Binding-site contacts:
Ligand atom C7 contacts residue ASN119 of chain 1.F at 3.2 Å.
Ligand atom C8 contacts residue ASP156 of chain 1.F at 3.6 Å.
Ligand atom C5 contacts residue ASN119 of chain 1.F at 3.7 Å.
Ligand atom C8 contacts residue ASN158 of chain 1.F at 3.9 Å.
Ligand atom C7 contacts residue ASN158 of chain 1.F at 4.5 Å.
Ligand atom O4 contacts residue PHE117 of chain 1.F at 4.3 Å.
Ligand atom C3 contacts residue PHE117 of chain 1.F at 4.1 Å (hydrophobic).
Ligand atom C8 contacts residue HIS115 of chain 1.F at 4.0 Å.
Ligand atom C2 contacts residue ASN119 of chain 1.F at 2.5 Å.
Ligand atom O7 contacts residue ASN119 of chain 1.F at 4.2 Å.
Ligand atom O5 contacts residue ASN119 of chain 1.F at 2.4 Å (h-bond).
Ligand atom N2 contacts residue ASN119 of chain 1.F at 2.4 Å (h-bond).
Ligand atom O7 contacts residue ASN158 of chain 1.F at 4.1 Å.
Ligand atom C1 contacts residue PHE117 of chain 1.F at 4.4 Å (hydrophobic).
Ligand atom C4 contacts residue ASN119 of chain 1.F at 4.2 Å.
Ligand atom C1 contacts residue ASN119 of chain 1.F at 1.4 Å.
Ligand atom C5 contacts residue PHE117 of chain 1.F at 4.5 Å (hydrophobic).
Ligand atom C3 contacts residue ASN119 of chain 1.F at 3.8 Å.
Ligand atom C8 contacts residue ASN119 of chain 1.F at 3.5 Å.

A small-molecule ligand and the protein it binds are described below.
Small molecule (SMILES): CC(=O)N[C@H]1[C@H](O[C@H]2[C@H](O)[C@@H](NC(C)=O)CO[C@@H]2CO)O[C@H](CO)[C@@H](O)[C@@H]1O

Sequence of chain 1.F:
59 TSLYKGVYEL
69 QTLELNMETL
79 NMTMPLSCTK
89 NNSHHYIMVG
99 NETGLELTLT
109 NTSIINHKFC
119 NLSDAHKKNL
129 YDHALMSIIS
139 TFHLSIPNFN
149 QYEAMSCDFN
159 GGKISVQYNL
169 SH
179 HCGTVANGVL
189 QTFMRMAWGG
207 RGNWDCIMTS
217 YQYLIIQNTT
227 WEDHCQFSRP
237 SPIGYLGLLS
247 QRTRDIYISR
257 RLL